Sequence of chain 2.B:
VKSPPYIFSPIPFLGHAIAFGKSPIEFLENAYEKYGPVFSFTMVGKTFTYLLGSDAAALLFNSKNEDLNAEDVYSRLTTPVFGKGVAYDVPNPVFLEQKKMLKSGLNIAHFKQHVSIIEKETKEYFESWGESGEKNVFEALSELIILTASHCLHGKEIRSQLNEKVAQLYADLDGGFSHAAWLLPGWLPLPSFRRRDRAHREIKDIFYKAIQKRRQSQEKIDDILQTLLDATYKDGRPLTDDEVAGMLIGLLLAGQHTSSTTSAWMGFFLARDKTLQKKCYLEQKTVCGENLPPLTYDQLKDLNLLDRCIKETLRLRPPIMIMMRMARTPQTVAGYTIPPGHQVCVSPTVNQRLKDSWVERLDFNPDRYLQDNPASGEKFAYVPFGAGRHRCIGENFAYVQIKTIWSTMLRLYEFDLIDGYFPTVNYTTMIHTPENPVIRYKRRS

Binding-site contacts:
Ligand atom C6 contacts residue ECN1 of chain 2.J at 0.1 Å.
Ligand atom C14 contacts residue ECN1 of chain 2.J at 0.4 Å.
Ligand atom C9 contacts residue ALA263 of chain 2.B at 3.5 Å (hydrophobic).
Ligand atom N19 contacts residue ECN1 of chain 2.J at 0.1 Å (h-bond).
Ligand atom C6 contacts residue ALA263 of chain 2.B at 3.4 Å (hydrophobic).
Ligand atom C8 contacts residue ECN1 of chain 2.J at 1.2 Å.
Ligand atom C1 contacts residue ECN1 of chain 2.J at 1.1 Å.
Ligand atom CL2 contacts residue ECN1 of chain 2.J at 1.5 Å.
Ligand atom C6 contacts residue HEM1 of chain 2.I at 3.0 Å.
Ligand atom CL4 contacts residue ECN1 of chain 2.J at 0.7 Å.
Ligand atom C2 contacts residue ECN1 of chain 2.J at 0.7 Å.
Ligand atom C19 contacts residue ILE329 of chain 2.B at 3.5 Å (hydrophobic).
Ligand atom C19 contacts residue ECN1 of chain 2.J at 0.4 Å.
Ligand atom C13 contacts residue ECN1 of chain 2.J at 0.7 Å.
Ligand atom CL2 contacts residue GLY259 of chain 2.B at 3.4 Å.
Ligand atom C9 contacts residue ECN1 of chain 2.J at 0.5 Å.
Ligand atom C11 contacts residue ECN1 of chain 2.J at 0.8 Å.
Ligand atom N19 contacts residue HEM1 of chain 2.I at 2.1 Å.
Ligand atom C10 contacts residue ECN1 of chain 2.J at 0.7 Å.
Ligand atom CL2 contacts residue LEU260 of chain 2.B at 3.5 Å.
Ligand atom N1 contacts residue ECN1 of chain 2.J at 0.2 Å (h-bond).
Ligand atom C15 contacts residue ECN1 of chain 2.J at 0.3 Å.
Ligand atom C5 contacts residue ECN1 of chain 2.J at 0.6 Å.
Ligand atom C3 contacts residue ECN1 of chain 2.J at 0.1 Å.
Ligand atom CL8 contacts residue HEM1 of chain 2.I at 3.5 Å.
Ligand atom N1 contacts residue ILE329 of chain 2.B at 3.3 Å.
Ligand atom C17 contacts residue ECN1 of chain 2.J at 0.7 Å.
Ligand atom C20 contacts residue ECN1 of chain 2.J at 0.9 Å.
Ligand atom CL8 contacts residue ECN1 of chain 2.J at 0.9 Å.
Ligand atom C16 contacts residue ECN1 of chain 2.J at 0.5 Å.
Ligand atom CL4 contacts residue TYR83 of chain 2.B at 3.5 Å.
Ligand atom C7 contacts residue ALA263 of chain 2.B at 3.5 Å (hydrophobic).
Ligand atom C21 contacts residue ECN1 of chain 2.J at 0.7 Å.
Ligand atom C7 contacts residue THR267 of chain 2.B at 3.5 Å.
Ligand atom C15 contacts residue TYR83 of chain 2.B at 3.5 Å (hydrophobic).
Ligand atom C3 contacts residue ILE329 of chain 2.B at 3.3 Å (hydrophobic).
Ligand atom O20 contacts residue ECN1 of chain 2.J at 1.1 Å (h-bond).
Ligand atom C8 contacts residue TYR97 of chain 2.B at 3.4 Å (hydrophobic).
Ligand atom C7 contacts residue ECN1 of chain 2.J at 0.2 Å.
Ligand atom C3 contacts residue HEM1 of chain 2.I at 3.0 Å.

A protein and the small-molecule ligand that binds it are described below.
Small molecule (SMILES): Clc1ccc(CO[C@@H](Cn2ccnc2)c2ccc(Cl)cc2Cl)cc1